The protein below binds the small molecule below.
Small molecule (SMILES): CCc1ccccc1-c1ccc(C[NH2+]CCc2nc3ccccc3[nH]2)cc1Cl

Sequence of chain 1.A:
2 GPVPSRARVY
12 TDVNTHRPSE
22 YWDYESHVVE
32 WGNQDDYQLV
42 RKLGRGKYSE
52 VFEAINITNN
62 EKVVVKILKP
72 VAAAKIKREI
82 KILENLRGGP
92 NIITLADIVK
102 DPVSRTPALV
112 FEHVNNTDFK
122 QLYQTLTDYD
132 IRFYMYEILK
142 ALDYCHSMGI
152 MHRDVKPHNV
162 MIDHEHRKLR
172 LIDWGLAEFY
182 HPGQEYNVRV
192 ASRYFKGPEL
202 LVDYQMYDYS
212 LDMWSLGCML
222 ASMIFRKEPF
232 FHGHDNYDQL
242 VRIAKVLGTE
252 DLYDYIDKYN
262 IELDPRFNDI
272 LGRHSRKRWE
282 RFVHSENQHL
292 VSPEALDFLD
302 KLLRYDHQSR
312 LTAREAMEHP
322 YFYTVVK

Binding-site contacts:
Ligand atom C6 contacts residue ASP102 of chain 1.A at 3.6 Å.
Ligand atom C11 contacts residue GLN35 of chain 1.A at 3.4 Å.
Ligand atom C9 contacts residue ASP102 of chain 1.A at 4.0 Å.
Ligand atom C4 contacts residue ASP102 of chain 1.A at 3.6 Å.
Ligand atom C3 contacts residue ASP102 of chain 1.A at 3.6 Å.
Ligand atom C12 contacts residue GLN35 of chain 1.A at 3.6 Å.
Ligand atom C9 contacts residue GLN35 of chain 1.A at 3.7 Å.
Ligand atom C5 contacts residue ASP102 of chain 1.A at 3.4 Å.
Ligand atom C8 contacts residue GLN35 of chain 1.A at 4.0 Å.
Ligand atom C1 contacts residue ILE68 of chain 1.A at 4.2 Å (hydrophobic).
Ligand atom C5 contacts residue ALA109 of chain 1.A at 3.5 Å (hydrophobic).
Ligand atom C6 contacts residue LYS101 of chain 1.A at 3.9 Å.
Ligand atom C4 contacts residue PRO108 of chain 1.A at 4.0 Å (hydrophobic).
Ligand atom C22 contacts residue GLN35 of chain 1.A at 3.2 Å.
Ligand atom C11 contacts residue TYR38 of chain 1.A at 3.9 Å (hydrophobic).
Ligand atom C contacts residue ASP102 of chain 1.A at 3.7 Å.
Ligand atom C10 contacts residue GLN35 of chain 1.A at 3.7 Å.
Ligand atom C6 contacts residue GLN35 of chain 1.A at 4.1 Å.
Ligand atom C6 contacts residue ALA109 of chain 1.A at 4.3 Å (hydrophobic).
Ligand atom C23 contacts residue GLN35 of chain 1.A at 3.9 Å.
Ligand atom C4 contacts residue ILE68 of chain 1.A at 3.9 Å (hydrophobic).
Ligand atom C3 contacts residue ILE68 of chain 1.A at 3.8 Å (hydrophobic).
Ligand atom N contacts residue TYR38 of chain 1.A at 3.5 Å (h-bond).
Ligand atom C1 contacts residue LEU40 of chain 1.A at 4.1 Å (hydrophobic).
Ligand atom C13 contacts residue TYR38 of chain 1.A at 3.5 Å (hydrophobic).
Ligand atom C5 contacts residue THR107 of chain 1.A at 3.2 Å.
Ligand atom C12 contacts residue TYR38 of chain 1.A at 3.4 Å (hydrophobic).
Ligand atom C7 contacts residue ASP102 of chain 1.A at 3.7 Å.
Ligand atom CL contacts residue VAL66 of chain 1.A at 3.9 Å.
Ligand atom C5 contacts residue VAL100 of chain 1.A at 4.2 Å (hydrophobic).
Ligand atom CL contacts residue TYR38 of chain 1.A at 4.3 Å.
Ligand atom CL contacts residue LEU40 of chain 1.A at 4.2 Å.
Ligand atom C6 contacts residue VAL100 of chain 1.A at 3.9 Å (hydrophobic).
Ligand atom C4 contacts residue ALA109 of chain 1.A at 3.8 Å (hydrophobic).
Ligand atom C22 contacts residue TYR38 of chain 1.A at 3.4 Å (hydrophobic).
Ligand atom C5 contacts residue LYS101 of chain 1.A at 3.8 Å.
Ligand atom C4 contacts residue THR107 of chain 1.A at 3.1 Å.
Ligand atom C2 contacts residue ASP102 of chain 1.A at 3.6 Å.
Ligand atom C5 contacts residue PRO108 of chain 1.A at 4.1 Å (hydrophobic).
Ligand atom C3 contacts residue THR107 of chain 1.A at 4.2 Å.